Binding-site contacts:
Ligand atom N3 contacts residue ILE112 of chain 1.B at 3.7 Å.
Ligand atom O2 contacts residue ILE112 of chain 1.B at 3.8 Å.
Ligand atom C2 contacts residue TYR102 of chain 1.B at 3.6 Å (hydrophobic).
Ligand atom N1 contacts residue HIS249 of chain 1.B at 4.1 Å.
Ligand atom C7 contacts residue ASN326 of chain 1.B at 3.4 Å.
Ligand atom C4 contacts residue HIS185 of chain 1.B at 3.8 Å.
Ligand atom C4 contacts residue TYR102 of chain 1.B at 3.2 Å (hydrophobic).
Ligand atom C2 contacts residue GLU252 of chain 1.B at 3.8 Å.
Ligand atom C5 contacts residue TYR102 of chain 1.B at 3.2 Å (hydrophobic).
Ligand atom O2 contacts residue SER329 of chain 1.B at 3.7 Å.
Ligand atom O1 contacts residue ASN326 of chain 1.B at 3.6 Å (h-bond).
Ligand atom O1 contacts residue ARG89 of chain 1.B at 3.3 Å (salt-bridge).
Ligand atom C6 contacts residue HIS185 of chain 1.B at 4.0 Å.
Ligand atom C7 contacts residue SER329 of chain 1.B at 4.0 Å.
Ligand atom O2 contacts residue ASN326 of chain 1.B at 3.9 Å.
Ligand atom O1 contacts residue TYR152 of chain 1.B at 2.6 Å (h-bond).
Ligand atom O2 contacts residue ARG89 of chain 1.B at 3.1 Å (salt-bridge).
Ligand atom N1 contacts residue GLU252 of chain 1.B at 3.0 Å (salt-bridge).
Ligand atom N3 contacts residue HIS185 of chain 1.B at 2.9 Å (h-bond).
Ligand atom O1 contacts residue ILE112 of chain 1.B at 3.5 Å.
Ligand atom N1 contacts residue PHE221 of chain 1.B at 3.9 Å.
Ligand atom N1 contacts residue HIS272 of chain 1.B at 3.9 Å.
Ligand atom C7 contacts residue TYR102 of chain 1.B at 3.4 Å (hydrophobic).
Ligand atom N1 contacts residue TYR102 of chain 1.B at 3.5 Å (h-bond).
Ligand atom C7 contacts residue ARG89 of chain 1.B at 3.8 Å.
Ligand atom O2 contacts residue TYR102 of chain 1.B at 2.5 Å (h-bond).
Ligand atom C2 contacts residue HIS249 of chain 1.B at 3.7 Å.
Ligand atom C4 contacts residue SER329 of chain 1.B at 3.7 Å.
Ligand atom C6 contacts residue TYR152 of chain 1.B at 3.7 Å (hydrophobic).
Ligand atom C5 contacts residue SER329 of chain 1.B at 3.2 Å.
Ligand atom C6 contacts residue SER329 of chain 1.B at 3.6 Å.
Ligand atom C2 contacts residue PHE221 of chain 1.B at 3.6 Å (hydrophobic).
Ligand atom C7 contacts residue ILE112 of chain 1.B at 3.6 Å (hydrophobic).
Ligand atom C7 contacts residue TYR152 of chain 1.B at 3.6 Å (hydrophobic).
Ligand atom C5 contacts residue GLU252 of chain 1.B at 4.0 Å.
Ligand atom N3 contacts residue TYR102 of chain 1.B at 3.4 Å (h-bond).
Ligand atom C2 contacts residue HIS185 of chain 1.B at 3.8 Å.
Ligand atom C6 contacts residue TYR102 of chain 1.B at 3.8 Å (hydrophobic).
Ligand atom C6 contacts residue ASN326 of chain 1.B at 3.5 Å.
Ligand atom O2 contacts residue GLY328 of chain 1.B at 4.0 Å.

A small-molecule ligand and the protein it binds are described below.
Small molecule (SMILES): O=C(O)CC1=NCN=C1

Sequence of chain 1.B:
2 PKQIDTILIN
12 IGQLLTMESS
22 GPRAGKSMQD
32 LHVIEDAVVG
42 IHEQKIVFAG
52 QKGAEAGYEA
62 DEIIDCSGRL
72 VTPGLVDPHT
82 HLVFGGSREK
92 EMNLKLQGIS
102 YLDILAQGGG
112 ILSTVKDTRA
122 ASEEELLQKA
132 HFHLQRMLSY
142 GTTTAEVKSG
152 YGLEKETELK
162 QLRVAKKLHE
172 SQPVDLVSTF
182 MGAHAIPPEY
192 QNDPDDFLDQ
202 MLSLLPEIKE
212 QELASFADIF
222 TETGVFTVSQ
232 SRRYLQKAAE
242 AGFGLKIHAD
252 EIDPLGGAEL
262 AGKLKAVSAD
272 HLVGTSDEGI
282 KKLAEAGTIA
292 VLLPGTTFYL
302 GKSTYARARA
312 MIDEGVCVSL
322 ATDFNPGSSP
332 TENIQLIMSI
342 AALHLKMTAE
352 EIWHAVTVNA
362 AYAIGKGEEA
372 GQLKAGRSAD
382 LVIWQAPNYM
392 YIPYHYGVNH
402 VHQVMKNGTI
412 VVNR